Binding-site contacts:
Ligand atom N20 contacts residue GLU97 of chain 1.A at 3.3 Å (salt-bridge).
Ligand atom C26 contacts residue VAL36 of chain 1.A at 3.6 Å (hydrophobic).
Ligand atom N14 contacts residue MET99 of chain 1.A at 3.3 Å (h-bond).
Ligand atom C2 contacts residue TYR98 of chain 1.A at 3.8 Å (hydrophobic).
Ligand atom N13 contacts residue VAL28 of chain 1.A at 3.7 Å.
Ligand atom C35 contacts residue GLU69 of chain 1.A at 3.8 Å.
Ligand atom O32 contacts residue VAL36 of chain 1.A at 3.8 Å.
Ligand atom N19 contacts residue LEU82 of chain 1.A at 3.8 Å.
Ligand atom C3 contacts residue THR101 of chain 1.A at 3.7 Å.
Ligand atom C3 contacts residue GLU100 of chain 1.A at 3.1 Å.
Ligand atom N30 contacts residue SER160 of chain 1.A at 3.3 Å (h-bond).
Ligand atom C28 contacts residue ALA147 of chain 1.A at 3.5 Å (hydrophobic).
Ligand atom C2 contacts residue GLU100 of chain 1.A at 3.5 Å.
Ligand atom C9 contacts residue MET99 of chain 1.A at 3.5 Å (hydrophobic).
Ligand atom N13 contacts residue GLY102 of chain 1.A at 3.8 Å.
Ligand atom N20 contacts residue TYR98 of chain 1.A at 3.7 Å.
Ligand atom N20 contacts residue ALA49 of chain 1.A at 3.6 Å.
Ligand atom C18 contacts residue LEU150 of chain 1.A at 3.7 Å (hydrophobic).
Ligand atom C34 contacts residue GLU69 of chain 1.A at 3.5 Å.
Ligand atom N11 contacts residue LEU150 of chain 1.A at 3.8 Å.
Ligand atom N20 contacts residue MET99 of chain 1.A at 3.4 Å (h-bond).
Ligand atom C21 contacts residue LEU82 of chain 1.A at 3.8 Å (hydrophobic).
Ligand atom C28 contacts residue LEU150 of chain 1.A at 3.5 Å (hydrophobic).
Ligand atom N19 contacts residue ALA49 of chain 1.A at 3.3 Å.
Ligand atom C34 contacts residue ASP161 of chain 1.A at 3.4 Å.
Ligand atom C8 contacts residue VAL28 of chain 1.A at 3.9 Å (hydrophobic).
Ligand atom C8 contacts residue GLY102 of chain 1.A at 3.6 Å.
Ligand atom C9 contacts residue TYR98 of chain 1.A at 3.6 Å (hydrophobic).
Ligand atom C3 contacts residue TYR98 of chain 1.A at 3.6 Å (hydrophobic).
Ligand atom C35 contacts residue LYS51 of chain 1.A at 3.6 Å.
Ligand atom C21 contacts residue MET96 of chain 1.A at 3.4 Å (hydrophobic).
Ligand atom N19 contacts residue GLU97 of chain 1.A at 2.9 Å (salt-bridge).
Ligand atom C29 contacts residue LEU150 of chain 1.A at 3.3 Å (hydrophobic).
Ligand atom C9 contacts residue GLY102 of chain 1.A at 3.6 Å.
Ligand atom C18 contacts residue ALA49 of chain 1.A at 3.5 Å (hydrophobic).
Ligand atom N14 contacts residue TYR98 of chain 1.A at 3.4 Å.
Ligand atom C35 contacts residue MET96 of chain 1.A at 3.6 Å (hydrophobic).
Ligand atom C10 contacts residue MET99 of chain 1.A at 3.8 Å (hydrophobic).
Ligand atom C29 contacts residue ALA147 of chain 1.A at 3.5 Å (hydrophobic).
Ligand atom N19 contacts residue LEU150 of chain 1.A at 3.7 Å.

A small-molecule ligand and the protein it binds are described below.
Small molecule (SMILES): Cc1cc(Nc2cc(N3CCN(C)CC3)nc(Sc3ccc(NC(=O)C4CC4)cc3)n2)[nH]n1

Sequence of chain 1.A:
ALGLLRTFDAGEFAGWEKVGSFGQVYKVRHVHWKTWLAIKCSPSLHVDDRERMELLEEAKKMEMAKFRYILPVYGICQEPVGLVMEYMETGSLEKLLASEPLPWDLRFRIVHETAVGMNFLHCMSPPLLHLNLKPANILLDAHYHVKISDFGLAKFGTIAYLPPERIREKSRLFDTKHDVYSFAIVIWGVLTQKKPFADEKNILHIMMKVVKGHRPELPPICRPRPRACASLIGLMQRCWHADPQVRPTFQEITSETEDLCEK